Binding-site contacts:
Ligand atom O8 contacts residue ALA47 of chain 2.A at 3.1 Å.
Ligand atom C28 contacts residue LEU95 of chain 2.A at 3.8 Å (hydrophobic).
Ligand atom C2 contacts residue ASP85 of chain 2.A at 3.5 Å.
Ligand atom C16 contacts residue LEU99 of chain 2.A at 3.8 Å (hydrophobic).
Ligand atom O8 contacts residue ASP85 of chain 2.A at 2.6 Å (salt-bridge).
Ligand atom N11 contacts residue ILE88 of chain 2.A at 3.5 Å.
Ligand atom C28 contacts residue MET90 of chain 2.A at 3.8 Å (hydrophobic).
Ligand atom O23 contacts residue PHE130 of chain 2.A at 3.4 Å.
Ligand atom N11 contacts residue MET90 of chain 2.A at 3.5 Å.
Ligand atom N10 contacts residue GLY89 of chain 2.A at 3.5 Å (h-bond).
Ligand atom C3 contacts residue ASP85 of chain 2.A at 3.5 Å.
Ligand atom C25 contacts residue PHE130 of chain 2.A at 3.6 Å (hydrophobic).
Ligand atom C19 contacts residue ASN43 of chain 2.A at 3.2 Å.
Ligand atom O7 contacts residue ASN43 of chain 2.A at 3.9 Å.
Ligand atom C25 contacts residue VAL142 of chain 2.A at 3.5 Å (hydrophobic).
Ligand atom O20 contacts residue ILE88 of chain 2.A at 3.9 Å.
Ligand atom C12 contacts residue GLY89 of chain 2.A at 3.8 Å.
Ligand atom N10 contacts residue MET90 of chain 2.A at 3.6 Å.
Ligand atom S21 contacts residue ASN43 of chain 2.A at 3.6 Å.
Ligand atom O23 contacts residue ASN43 of chain 2.A at 2.8 Å (h-bond).
Ligand atom N10 contacts residue ALA47 of chain 2.A at 3.5 Å.
Ligand atom N24 contacts residue PHE130 of chain 2.A at 3.7 Å.
Ligand atom C2 contacts residue THR176 of chain 2.A at 3.7 Å.
Ligand atom C25 contacts residue VAL178 of chain 2.A at 3.7 Å (hydrophobic).
Ligand atom C1 contacts residue ASN43 of chain 2.A at 3.7 Å.
Ligand atom C3 contacts residue ASN43 of chain 2.A at 3.8 Å.
Ligand atom N10 contacts residue THR176 of chain 2.A at 3.5 Å (h-bond).
Ligand atom C9 contacts residue ALA47 of chain 2.A at 3.6 Å (hydrophobic).
Ligand atom C27 contacts residue PHE130 of chain 2.A at 3.6 Å (hydrophobic).
Ligand atom F contacts residue LEU99 of chain 2.A at 3.3 Å.
Ligand atom O7 contacts residue VAL178 of chain 2.A at 3.5 Å.
Ligand atom O20 contacts residue LYS50 of chain 2.A at 3.4 Å (salt-bridge).
Ligand atom O8 contacts residue THR176 of chain 2.A at 3.5 Å.
Ligand atom N11 contacts residue GLY89 of chain 2.A at 2.8 Å (h-bond).
Ligand atom F contacts residue MET90 of chain 2.A at 3.5 Å.
Ligand atom C3 contacts residue THR176 of chain 2.A at 3.7 Å.
Ligand atom C18 contacts residue ASN43 of chain 2.A at 3.7 Å.
Ligand atom C5 contacts residue MET90 of chain 2.A at 3.7 Å (hydrophobic).
Ligand atom O22 contacts residue ASN43 of chain 2.A at 3.7 Å.
Ligand atom N11 contacts residue ALA47 of chain 2.A at 3.7 Å.

The protein below binds the small molecule below.
Small molecule (SMILES): CC(C)N(C)S(=O)(=O)c1cc(-c2n[nH]c(=O)n2-c2ccccc2F)c(O)cc1O

Sequence of chain 2.A:
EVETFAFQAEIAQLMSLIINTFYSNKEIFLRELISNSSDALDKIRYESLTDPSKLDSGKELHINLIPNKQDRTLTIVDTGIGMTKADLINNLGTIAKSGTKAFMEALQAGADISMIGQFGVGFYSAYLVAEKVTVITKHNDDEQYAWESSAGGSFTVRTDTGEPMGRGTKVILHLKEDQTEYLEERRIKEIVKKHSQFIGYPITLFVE